A protein and the small-molecule ligand that binds it are described below.
Small molecule (SMILES): CNC(=O)c1ccc2ncsc2c1

Sequence of chain 1.A:
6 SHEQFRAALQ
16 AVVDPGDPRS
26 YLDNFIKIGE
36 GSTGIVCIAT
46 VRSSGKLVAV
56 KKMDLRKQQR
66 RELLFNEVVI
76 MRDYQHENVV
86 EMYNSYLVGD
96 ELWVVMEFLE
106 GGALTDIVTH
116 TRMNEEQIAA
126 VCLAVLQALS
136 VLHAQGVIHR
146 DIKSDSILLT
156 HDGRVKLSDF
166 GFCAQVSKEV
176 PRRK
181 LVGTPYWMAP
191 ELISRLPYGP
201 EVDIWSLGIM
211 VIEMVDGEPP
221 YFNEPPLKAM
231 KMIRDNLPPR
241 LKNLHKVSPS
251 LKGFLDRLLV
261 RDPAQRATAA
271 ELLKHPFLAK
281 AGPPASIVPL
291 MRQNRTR

Binding-site contacts:
Ligand atom C7 contacts residue ALA54 of chain 1.A at 3.9 Å (hydrophobic).
Ligand atom S1 contacts residue MET101 of chain 1.A at 3.6 Å (h-bond).
Ligand atom C9 contacts residue LEU153 of chain 1.A at 3.9 Å (hydrophobic).
Ligand atom C7 contacts residue GLU102 of chain 1.A at 3.1 Å.
Ligand atom C5 contacts residue ILE33 of chain 1.A at 4.1 Å (hydrophobic).
Ligand atom C4 contacts residue LEU104 of chain 1.A at 4.0 Å (hydrophobic).
Ligand atom C6 contacts residue ILE33 of chain 1.A at 4.5 Å (hydrophobic).
Ligand atom C5 contacts residue PHE103 of chain 1.A at 3.8 Å (hydrophobic).
Ligand atom N2 contacts residue LEU104 of chain 1.A at 3.0 Å (h-bond).
Ligand atom C5 contacts residue LEU153 of chain 1.A at 4.3 Å (hydrophobic).
Ligand atom C9 contacts residue ILE33 of chain 1.A at 4.4 Å (hydrophobic).
Ligand atom S1 contacts residue ALA54 of chain 1.A at 4.3 Å.
Ligand atom C8 contacts residue VAL41 of chain 1.A at 4.0 Å (hydrophobic).
Ligand atom C7 contacts residue PHE103 of chain 1.A at 4.3 Å (hydrophobic).
Ligand atom N2 contacts residue ALA54 of chain 1.A at 4.2 Å.
Ligand atom N1 contacts residue ALA108 of chain 1.A at 4.5 Å.
Ligand atom C4 contacts residue GLY107 of chain 1.A at 4.3 Å.
Ligand atom C7 contacts residue MET101 of chain 1.A at 3.8 Å (hydrophobic).
Ligand atom C4 contacts residue PHE103 of chain 1.A at 4.5 Å (hydrophobic).
Ligand atom N2 contacts residue GLU102 of chain 1.A at 3.4 Å (salt-bridge).
Ligand atom C6 contacts residue LEU104 of chain 1.A at 3.9 Å (hydrophobic).
Ligand atom N2 contacts residue PHE103 of chain 1.A at 3.8 Å.
Ligand atom C9 contacts residue VAL41 of chain 1.A at 4.0 Å (hydrophobic).
Ligand atom C7 contacts residue LEU153 of chain 1.A at 3.8 Å (hydrophobic).
Ligand atom C6 contacts residue PHE103 of chain 1.A at 4.1 Å (hydrophobic).
Ligand atom C4 contacts residue ILE33 of chain 1.A at 3.8 Å (hydrophobic).
Ligand atom C5 contacts residue LEU104 of chain 1.A at 3.2 Å (hydrophobic).
Ligand atom C3 contacts residue ILE33 of chain 1.A at 4.0 Å (hydrophobic).
Ligand atom S1 contacts residue VAL41 of chain 1.A at 4.0 Å.
Ligand atom C7 contacts residue LEU104 of chain 1.A at 3.9 Å (hydrophobic).
Ligand atom C8 contacts residue LEU153 of chain 1.A at 3.4 Å (hydrophobic).
Ligand atom C1 contacts residue ILE33 of chain 1.A at 4.1 Å (hydrophobic).
Ligand atom C1 contacts residue ALA108 of chain 1.A at 4.2 Å (hydrophobic).
Ligand atom C4 contacts residue LEU153 of chain 1.A at 4.4 Å (hydrophobic).
Ligand atom N2 contacts residue LEU153 of chain 1.A at 3.9 Å.
Ligand atom N1 contacts residue ILE33 of chain 1.A at 4.1 Å.
Ligand atom C3 contacts residue LEU153 of chain 1.A at 4.2 Å (hydrophobic).
Ligand atom C6 contacts residue LEU153 of chain 1.A at 3.6 Å (hydrophobic).
Ligand atom S1 contacts residue LEU153 of chain 1.A at 3.6 Å.